Sequence of chain 36.B:
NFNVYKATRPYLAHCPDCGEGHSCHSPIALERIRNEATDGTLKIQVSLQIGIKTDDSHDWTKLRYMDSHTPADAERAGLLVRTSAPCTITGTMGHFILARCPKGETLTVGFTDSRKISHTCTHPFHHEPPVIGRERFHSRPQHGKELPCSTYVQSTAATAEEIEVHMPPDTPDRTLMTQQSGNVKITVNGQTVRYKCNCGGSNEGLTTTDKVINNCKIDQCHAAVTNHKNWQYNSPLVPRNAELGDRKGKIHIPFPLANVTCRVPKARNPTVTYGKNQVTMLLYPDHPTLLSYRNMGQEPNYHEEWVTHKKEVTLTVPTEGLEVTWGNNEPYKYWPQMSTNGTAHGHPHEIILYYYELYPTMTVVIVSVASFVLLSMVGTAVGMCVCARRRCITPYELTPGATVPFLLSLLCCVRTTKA

Sequence of chain 36.A:
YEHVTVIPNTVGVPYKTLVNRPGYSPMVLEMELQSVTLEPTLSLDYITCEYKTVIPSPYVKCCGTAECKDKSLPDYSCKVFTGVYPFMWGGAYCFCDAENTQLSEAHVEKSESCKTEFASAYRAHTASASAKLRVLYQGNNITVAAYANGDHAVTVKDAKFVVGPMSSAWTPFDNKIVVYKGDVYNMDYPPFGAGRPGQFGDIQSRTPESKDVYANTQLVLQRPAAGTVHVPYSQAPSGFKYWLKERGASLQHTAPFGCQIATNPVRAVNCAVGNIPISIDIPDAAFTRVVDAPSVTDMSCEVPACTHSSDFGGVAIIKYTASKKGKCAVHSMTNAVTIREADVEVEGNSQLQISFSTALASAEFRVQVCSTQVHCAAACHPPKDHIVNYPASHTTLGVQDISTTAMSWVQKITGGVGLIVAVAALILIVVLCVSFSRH

Binding-site contacts:
Ligand atom O6 contacts residue LYS115 of chain 36.A at 4.4 Å.
Ligand atom O5 contacts residue ASN259 of chain 36.B at 2.4 Å (h-bond).
Ligand atom C1 contacts residue THR116 of chain 36.A at 3.3 Å.
Ligand atom C3 contacts residue ASN259 of chain 36.B at 3.8 Å.
Ligand atom C7 contacts residue ASN259 of chain 36.B at 3.1 Å.
Ligand atom C5 contacts residue THR116 of chain 36.A at 3.5 Å.
Ligand atom C6 contacts residue LYS115 of chain 36.A at 3.9 Å.
Ligand atom O7 contacts residue ASN259 of chain 36.B at 3.0 Å (h-bond).
Ligand atom C6 contacts residue THR116 of chain 36.A at 3.5 Å.
Ligand atom C6 contacts residue PHE118 of chain 36.A at 4.4 Å (hydrophobic).
Ligand atom C8 contacts residue ASN259 of chain 36.B at 4.1 Å.
Ligand atom C1 contacts residue ASN259 of chain 36.B at 1.4 Å.
Ligand atom N2 contacts residue ASN259 of chain 36.B at 2.9 Å (h-bond).
Ligand atom C4 contacts residue ASN259 of chain 36.B at 4.2 Å.
Ligand atom O6 contacts residue PHE118 of chain 36.A at 3.9 Å.
Ligand atom C5 contacts residue ASN259 of chain 36.B at 3.7 Å.
Ligand atom C2 contacts residue ASN259 of chain 36.B at 2.4 Å.
Ligand atom O5 contacts residue THR116 of chain 36.A at 2.6 Å (h-bond).

The small molecule below binds the protein below.
Small molecule (SMILES): CC(=O)N[C@@H]1[C@@H](O)[C@H](O)[C@@H](CO)O[C@H]1O